The small molecule below binds the protein below.
Small molecule (SMILES): CC1(C)[C@@H]2CC[C@@]1(C)C(=O)C2

Sequence of chain 1.A:
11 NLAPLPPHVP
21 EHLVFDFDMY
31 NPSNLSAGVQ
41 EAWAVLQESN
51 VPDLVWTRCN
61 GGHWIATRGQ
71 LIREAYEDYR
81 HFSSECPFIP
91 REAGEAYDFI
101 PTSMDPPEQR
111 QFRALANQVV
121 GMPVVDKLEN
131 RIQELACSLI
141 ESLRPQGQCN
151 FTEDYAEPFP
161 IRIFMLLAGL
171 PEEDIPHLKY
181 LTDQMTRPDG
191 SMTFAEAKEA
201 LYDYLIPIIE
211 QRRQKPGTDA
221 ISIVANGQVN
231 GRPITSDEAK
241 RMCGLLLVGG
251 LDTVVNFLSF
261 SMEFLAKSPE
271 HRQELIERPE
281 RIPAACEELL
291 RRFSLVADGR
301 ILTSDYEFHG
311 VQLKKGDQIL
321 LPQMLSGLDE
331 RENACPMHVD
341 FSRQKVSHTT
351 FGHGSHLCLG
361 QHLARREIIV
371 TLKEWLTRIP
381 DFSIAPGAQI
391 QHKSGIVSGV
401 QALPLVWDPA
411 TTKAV

Binding-site contacts:
Ligand atom C5 contacts residue LEU245 of chain 1.A at 3.9 Å (hydrophobic).
Ligand atom C9 contacts residue THR253 of chain 1.A at 4.0 Å.
Ligand atom C6 contacts residue LEU245 of chain 1.A at 3.9 Å (hydrophobic).
Ligand atom C10 contacts residue THR186 of chain 1.A at 4.1 Å.
Ligand atom C1 contacts residue VAL248 of chain 1.A at 4.3 Å (hydrophobic).
Ligand atom C10 contacts residue PHE88 of chain 1.A at 4.1 Å (hydrophobic).
Ligand atom C2 contacts residue LEU245 of chain 1.A at 3.7 Å (hydrophobic).
Ligand atom C5 contacts residue HEM1 of chain 1.B at 3.6 Å.
Ligand atom C9 contacts residue VAL397 of chain 1.A at 4.2 Å (hydrophobic).
Ligand atom C3 contacts residue HEM1 of chain 1.B at 4.1 Å.
Ligand atom C2 contacts residue TYR97 of chain 1.A at 3.6 Å (hydrophobic).
Ligand atom C2 contacts residue PHE88 of chain 1.A at 4.3 Å (hydrophobic).
Ligand atom C8 contacts residue VAL296 of chain 1.A at 3.6 Å (hydrophobic).
Ligand atom C6 contacts residue VAL248 of chain 1.A at 3.9 Å (hydrophobic).
Ligand atom C9 contacts residue VAL296 of chain 1.A at 4.0 Å (hydrophobic).
Ligand atom O contacts residue LEU245 of chain 1.A at 3.6 Å.
Ligand atom C3 contacts residue THR102 of chain 1.A at 4.0 Å.
Ligand atom C6 contacts residue GLY249 of chain 1.A at 4.3 Å.
Ligand atom C3 contacts residue LEU245 of chain 1.A at 3.7 Å (hydrophobic).
Ligand atom C8 contacts residue HEM1 of chain 1.B at 4.2 Å.
Ligand atom O contacts residue TYR97 of chain 1.A at 2.7 Å (h-bond).
Ligand atom C10 contacts residue VAL397 of chain 1.A at 4.1 Å (hydrophobic).
Ligand atom C3 contacts residue TYR97 of chain 1.A at 3.8 Å (hydrophobic).
Ligand atom C7 contacts residue HEM1 of chain 1.B at 4.5 Å.
Ligand atom C9 contacts residue HEM1 of chain 1.B at 3.9 Å.
Ligand atom C7 contacts residue VAL296 of chain 1.A at 4.4 Å (hydrophobic).
Ligand atom C8 contacts residue ASP298 of chain 1.A at 3.9 Å.
Ligand atom O contacts residue PHE88 of chain 1.A at 3.5 Å.
Ligand atom C8 contacts residue ILE396 of chain 1.A at 4.3 Å (hydrophobic).
Ligand atom C10 contacts residue VAL248 of chain 1.A at 3.6 Å (hydrophobic).
Ligand atom C10 contacts residue ILE396 of chain 1.A at 4.3 Å (hydrophobic).
Ligand atom C4 contacts residue HEM1 of chain 1.B at 3.5 Å.